Binding-site contacts:
Ligand atom N2 contacts residue VAL124 of chain 1.E at 2.8 Å (h-bond).
Ligand atom O contacts residue TRP147 of chain 1.E at 3.1 Å.
Ligand atom N contacts residue GLY148 of chain 1.E at 3.0 Å (h-bond).
Ligand atom NH1 contacts residue ASP157 of chain 1.E at 3.3 Å (salt-bridge).
Ligand atom C27 contacts residue ASP199 of chain 1.E at 3.2 Å.
Ligand atom NE contacts residue ASP47 of chain 1.E at 2.7 Å (salt-bridge).
Ligand atom C22 contacts residue THR260 of chain 1.E at 3.4 Å.
Ligand atom C9 contacts residue VAL124 of chain 1.E at 3.5 Å (hydrophobic).
Ligand atom C21 contacts residue TRP147 of chain 1.E at 3.4 Å (hydrophobic).
Ligand atom C17 contacts residue THR260 of chain 1.E at 3.5 Å.
Ligand atom N34 contacts residue ASP151 of chain 1.E at 3.5 Å (salt-bridge).
Ligand atom NH1 contacts residue GLY158 of chain 1.E at 3.3 Å (h-bond).
Ligand atom N34 contacts residue PRO149 of chain 1.E at 3.0 Å (h-bond).
Ligand atom N35 contacts residue ALA185 of chain 1.E at 2.9 Å (h-bond).
Ligand atom N23 contacts residue SER146 of chain 1.E at 2.7 Å (h-bond).
Ligand atom CZ contacts residue ASP157 of chain 1.E at 3.5 Å.
Ligand atom C16 contacts residue SER146 of chain 1.E at 3.5 Å.
Ligand atom NE contacts residue TYR201 of chain 1.E at 3.2 Å (h-bond).
Ligand atom NH2 contacts residue ASP47 of chain 1.E at 3.3 Å.
Ligand atom C21 contacts residue ALA185 of chain 1.E at 3.5 Å (hydrophobic).
Ligand atom N34 contacts residue ASP199 of chain 1.E at 2.8 Å (salt-bridge).
Ligand atom C22 contacts residue SER146 of chain 1.E at 3.4 Å.
Ligand atom CD contacts residue HIS87 of chain 1.E at 3.5 Å.
Ligand atom N34 contacts residue GLY148 of chain 1.E at 3.5 Å.
Ligand atom N23 contacts residue SER261 of chain 1.E at 3.4 Å (h-bond).
Ligand atom NE contacts residue GLU129 of chain 1.E at 2.9 Å (salt-bridge).
Ligand atom CZ contacts residue TYR201 of chain 1.E at 3.5 Å (hydrophobic).
Ligand atom NH2 contacts residue ASP157 of chain 1.E at 2.7 Å (salt-bridge).
Ligand atom C22 contacts residue TRP147 of chain 1.E at 3.4 Å (hydrophobic).
Ligand atom N2 contacts residue GLU129 of chain 1.E at 2.9 Å (salt-bridge).
Ligand atom CZ contacts residue ASP47 of chain 1.E at 3.5 Å.
Ligand atom C19 contacts residue ASP151 of chain 1.E at 3.1 Å.
Ligand atom NH2 contacts residue ASN85 of chain 1.E at 2.9 Å (h-bond).
Ligand atom NE contacts residue ASP84 of chain 1.E at 3.5 Å (salt-bridge).
Ligand atom NH1 contacts residue TYR201 of chain 1.E at 3.0 Å (h-bond).
Ligand atom N35 contacts residue ASP199 of chain 1.E at 2.8 Å (salt-bridge).
Ligand atom CA contacts residue GLY148 of chain 1.E at 3.3 Å.
Ligand atom O contacts residue GLY148 of chain 1.E at 3.2 Å (h-bond).
Ligand atom C8 contacts residue VAL124 of chain 1.E at 3.1 Å (hydrophobic).
Ligand atom C16 contacts residue SER261 of chain 1.E at 3.1 Å.

A protein and the small-molecule ligand that binds it are described below.
Small molecule (SMILES): CC(C)(C)[C@H](NC(=O)[C@H](CCCN=C(N)N)NC(=O)Cc1ccc(CN=C(N)N)cc1)C(=O)N[C@@H](CCCN=C(N)N)C(=O)NCc1ccc(C(=N)N)cc1

Sequence of chain 1.E:
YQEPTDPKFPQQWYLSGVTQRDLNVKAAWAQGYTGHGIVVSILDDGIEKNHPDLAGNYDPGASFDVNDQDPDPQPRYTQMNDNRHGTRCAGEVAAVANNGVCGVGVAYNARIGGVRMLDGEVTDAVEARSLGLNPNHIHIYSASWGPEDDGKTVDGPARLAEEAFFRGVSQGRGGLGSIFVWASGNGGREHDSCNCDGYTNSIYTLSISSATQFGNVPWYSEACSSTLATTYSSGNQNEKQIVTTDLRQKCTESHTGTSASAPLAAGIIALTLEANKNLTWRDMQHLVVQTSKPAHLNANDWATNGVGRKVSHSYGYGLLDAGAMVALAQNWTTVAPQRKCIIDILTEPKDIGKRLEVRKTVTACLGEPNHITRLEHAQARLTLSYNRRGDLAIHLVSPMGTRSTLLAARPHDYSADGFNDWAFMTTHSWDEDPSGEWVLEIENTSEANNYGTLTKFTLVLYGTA